Binding-site contacts:
Ligand atom O6 contacts residue PRO378 of chain 1.A at 3.7 Å.
Ligand atom C5 contacts residue ASN380 of chain 1.A at 3.6 Å.
Ligand atom O5 contacts residue ASN380 of chain 1.A at 2.2 Å (h-bond).
Ligand atom C7 contacts residue ASN380 of chain 1.A at 3.6 Å.
Ligand atom C1 contacts residue ASN380 of chain 1.A at 1.7 Å.
Ligand atom C4 contacts residue ASN380 of chain 1.A at 4.1 Å.
Ligand atom C3 contacts residue ASN380 of chain 1.A at 3.8 Å.
Ligand atom N2 contacts residue ASN380 of chain 1.A at 3.0 Å (h-bond).
Ligand atom C2 contacts residue ASN380 of chain 1.A at 2.5 Å.
Ligand atom O7 contacts residue ASN380 of chain 1.A at 3.7 Å.

Sequence of chain 1.A:
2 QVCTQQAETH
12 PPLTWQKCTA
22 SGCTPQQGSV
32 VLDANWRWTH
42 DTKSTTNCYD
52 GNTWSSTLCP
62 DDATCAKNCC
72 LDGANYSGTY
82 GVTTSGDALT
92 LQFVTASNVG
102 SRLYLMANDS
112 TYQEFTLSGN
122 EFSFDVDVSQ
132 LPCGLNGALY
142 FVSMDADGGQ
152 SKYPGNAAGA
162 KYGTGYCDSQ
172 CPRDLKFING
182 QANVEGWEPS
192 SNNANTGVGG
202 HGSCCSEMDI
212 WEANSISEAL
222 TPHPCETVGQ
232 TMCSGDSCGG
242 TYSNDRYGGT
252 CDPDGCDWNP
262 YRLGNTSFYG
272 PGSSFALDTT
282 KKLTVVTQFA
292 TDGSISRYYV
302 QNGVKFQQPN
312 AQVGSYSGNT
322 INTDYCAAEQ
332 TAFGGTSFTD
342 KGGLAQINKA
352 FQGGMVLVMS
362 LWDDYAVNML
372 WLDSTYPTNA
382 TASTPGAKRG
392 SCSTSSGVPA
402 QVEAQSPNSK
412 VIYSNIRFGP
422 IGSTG

A protein and the small-molecule ligand that binds it are described below.
Small molecule (SMILES): CC(=O)N[C@@H]1[C@@H](O)[C@H](O)[C@@H](CO)O[C@H]1O